A small-molecule ligand and the protein it binds are described below.
Small molecule (SMILES): CC(=O)N[C@H]1[C@H](O[C@H]2[C@H](O)[C@@H](NC(C)=O)CO[C@@H]2CO)O[C@H](CO)[C@@H](O)[C@@H]1O

Binding-site contacts:
Ligand atom O5 contacts residue ASN218 of chain 3.E at 2.3 Å (h-bond).
Ligand atom N2 contacts residue ASN218 of chain 3.E at 2.9 Å (h-bond).
Ligand atom C2 contacts residue ASN218 of chain 3.E at 2.3 Å.
Ligand atom O5 contacts residue THR235 of chain 3.E at 4.4 Å.
Ligand atom O5 contacts residue NAG1 of chain 3.J at 4.1 Å.
Ligand atom C1 contacts residue ASN218 of chain 3.E at 1.4 Å.
Ligand atom C3 contacts residue ASN218 of chain 3.E at 3.7 Å.
Ligand atom C7 contacts residue ASN218 of chain 3.E at 2.9 Å.
Ligand atom C5 contacts residue ASN218 of chain 3.E at 3.6 Å.
Ligand atom C1 contacts residue NAG1 of chain 3.J at 3.7 Å.
Ligand atom C5 contacts residue NAG1 of chain 3.J at 4.3 Å.
Ligand atom C4 contacts residue ASN218 of chain 3.E at 4.1 Å.
Ligand atom O7 contacts residue ASN218 of chain 3.E at 2.3 Å (h-bond).
Ligand atom C8 contacts residue ASN218 of chain 3.E at 4.3 Å.

Sequence of chain 3.E:
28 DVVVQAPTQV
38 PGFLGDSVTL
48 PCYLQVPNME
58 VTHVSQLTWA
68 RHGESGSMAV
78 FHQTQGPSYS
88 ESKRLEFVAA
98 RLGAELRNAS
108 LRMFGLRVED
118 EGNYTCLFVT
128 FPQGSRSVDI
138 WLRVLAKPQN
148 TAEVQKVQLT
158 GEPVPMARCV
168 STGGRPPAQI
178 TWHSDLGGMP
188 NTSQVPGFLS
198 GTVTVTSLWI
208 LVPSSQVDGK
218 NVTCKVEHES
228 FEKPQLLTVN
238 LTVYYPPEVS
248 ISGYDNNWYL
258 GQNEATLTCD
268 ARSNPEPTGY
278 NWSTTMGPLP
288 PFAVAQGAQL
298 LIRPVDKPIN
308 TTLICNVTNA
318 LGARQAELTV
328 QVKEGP